The protein below binds the small molecule below.
Small molecule (SMILES): CCc1nn2c(=O)cc(N3CCNCC3)nc2s1

Binding-site contacts:
Ligand atom N5 contacts residue TYR190 of chain 1.C at 4.0 Å.
Ligand atom C11 contacts residue LEU192 of chain 1.C at 3.6 Å (hydrophobic).
Ligand atom N4 contacts residue SER225 of chain 1.C at 3.1 Å (h-bond).
Ligand atom C9 contacts residue ASP224 of chain 1.C at 3.5 Å.
Ligand atom C10 contacts residue LEU192 of chain 1.C at 3.1 Å (hydrophobic).
Ligand atom C2 contacts residue PHE160 of chain 1.C at 4.2 Å (hydrophobic).
Ligand atom C11 contacts residue SER225 of chain 1.C at 4.2 Å.
Ligand atom C2 contacts residue TYR190 of chain 1.C at 3.8 Å (hydrophobic).
Ligand atom N3 contacts residue PHE160 of chain 1.C at 3.8 Å.
Ligand atom C1 contacts residue TYR190 of chain 1.C at 3.5 Å (hydrophobic).
Ligand atom C10 contacts residue PHE231 of chain 1.C at 4.0 Å (hydrophobic).
Ligand atom N4 contacts residue TYR189 of chain 1.C at 4.2 Å.
Ligand atom S1 contacts residue TYR190 of chain 1.C at 3.7 Å.
Ligand atom C6 contacts residue ARG216 of chain 1.D at 4.3 Å.
Ligand atom N3 contacts residue TYR190 of chain 1.C at 3.7 Å.
Ligand atom O1 contacts residue ALA218 of chain 1.D at 4.1 Å.
Ligand atom C9 contacts residue TYR190 of chain 1.C at 4.4 Å (hydrophobic).
Ligand atom C7 contacts residue PHE160 of chain 1.C at 3.8 Å (hydrophobic).
Ligand atom C11 contacts residue TYR189 of chain 1.C at 4.2 Å (hydrophobic).
Ligand atom S1 contacts residue PHE160 of chain 1.C at 3.3 Å.
Ligand atom C9 contacts residue PHE160 of chain 1.C at 3.1 Å (hydrophobic).
Ligand atom C10 contacts residue TYR189 of chain 1.C at 3.5 Å (hydrophobic).
Ligand atom C11 contacts residue PHE231 of chain 1.C at 3.6 Å (hydrophobic).
Ligand atom O1 contacts residue TYR190 of chain 1.C at 4.0 Å.
Ligand atom C8 contacts residue TYR190 of chain 1.C at 4.3 Å (hydrophobic).
Ligand atom C8 contacts residue PHE160 of chain 1.C at 3.5 Å (hydrophobic).
Ligand atom N4 contacts residue ASP224 of chain 1.C at 2.6 Å (salt-bridge).
Ligand atom N4 contacts residue LEU192 of chain 1.C at 4.4 Å.
Ligand atom C4 contacts residue TYR190 of chain 1.C at 3.9 Å (hydrophobic).
Ligand atom C7 contacts residue TYR190 of chain 1.C at 3.9 Å (hydrophobic).
Ligand atom C3 contacts residue TYR190 of chain 1.C at 3.8 Å (hydrophobic).
Ligand atom N1 contacts residue ARG216 of chain 1.D at 4.4 Å.
Ligand atom N2 contacts residue TYR190 of chain 1.C at 3.5 Å.
Ligand atom C10 contacts residue ASP224 of chain 1.C at 3.3 Å.
Ligand atom C5 contacts residue TYR190 of chain 1.C at 3.6 Å (hydrophobic).
Ligand atom C10 contacts residue SER225 of chain 1.C at 3.3 Å.
Ligand atom C6 contacts residue TYR190 of chain 1.C at 3.5 Å (hydrophobic).
Ligand atom N1 contacts residue TYR190 of chain 1.C at 3.5 Å.
Ligand atom C8 contacts residue ASP159 of chain 1.C at 3.9 Å.
Ligand atom C9 contacts residue TYR189 of chain 1.C at 4.1 Å (hydrophobic).

Sequence of chain 1.D:
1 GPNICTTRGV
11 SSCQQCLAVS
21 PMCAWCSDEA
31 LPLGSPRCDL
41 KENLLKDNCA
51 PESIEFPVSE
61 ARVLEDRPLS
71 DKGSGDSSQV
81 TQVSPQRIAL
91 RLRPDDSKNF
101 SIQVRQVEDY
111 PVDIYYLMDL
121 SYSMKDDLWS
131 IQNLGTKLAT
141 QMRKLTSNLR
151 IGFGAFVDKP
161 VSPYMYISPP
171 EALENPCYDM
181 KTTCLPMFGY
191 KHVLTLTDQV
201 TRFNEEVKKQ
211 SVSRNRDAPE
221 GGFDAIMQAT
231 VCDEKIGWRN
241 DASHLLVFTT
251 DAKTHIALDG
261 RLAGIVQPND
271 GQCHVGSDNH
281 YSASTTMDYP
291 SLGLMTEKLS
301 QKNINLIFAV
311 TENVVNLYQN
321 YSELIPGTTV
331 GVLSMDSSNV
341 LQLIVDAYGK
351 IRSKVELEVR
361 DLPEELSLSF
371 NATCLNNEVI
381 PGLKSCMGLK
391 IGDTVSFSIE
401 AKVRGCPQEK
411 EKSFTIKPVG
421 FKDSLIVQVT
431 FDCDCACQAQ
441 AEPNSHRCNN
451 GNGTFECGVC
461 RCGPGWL

Sequence of chain 1.C:
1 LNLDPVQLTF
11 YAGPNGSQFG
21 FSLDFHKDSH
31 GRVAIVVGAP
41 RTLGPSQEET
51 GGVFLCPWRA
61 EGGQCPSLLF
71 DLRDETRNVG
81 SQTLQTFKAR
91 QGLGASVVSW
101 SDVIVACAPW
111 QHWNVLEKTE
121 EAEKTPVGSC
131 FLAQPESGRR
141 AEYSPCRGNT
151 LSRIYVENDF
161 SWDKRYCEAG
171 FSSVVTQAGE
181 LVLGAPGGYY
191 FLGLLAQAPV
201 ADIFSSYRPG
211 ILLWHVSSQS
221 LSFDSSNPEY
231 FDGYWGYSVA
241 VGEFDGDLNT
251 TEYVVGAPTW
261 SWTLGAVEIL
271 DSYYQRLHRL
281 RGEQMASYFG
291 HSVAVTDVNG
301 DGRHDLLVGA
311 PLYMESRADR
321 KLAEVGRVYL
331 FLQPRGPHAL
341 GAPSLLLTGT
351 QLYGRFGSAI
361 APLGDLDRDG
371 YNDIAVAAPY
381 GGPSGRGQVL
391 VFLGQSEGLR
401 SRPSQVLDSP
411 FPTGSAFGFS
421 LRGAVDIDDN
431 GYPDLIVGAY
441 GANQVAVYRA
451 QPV